Binding-site contacts:
Ligand atom C1 contacts residue ILE54 of chain 1.B at 3.6 Å (hydrophobic).
Ligand atom C3 contacts residue ASN110 of chain 1.B at 3.7 Å.
Ligand atom C4 contacts residue ASN110 of chain 1.B at 3.5 Å.
Ligand atom C14 contacts residue VAL64 of chain 1.B at 4.0 Å (hydrophobic).
Ligand atom C12 contacts residue GLU63 of chain 1.B at 3.4 Å.
Ligand atom C3 contacts residue TYR109 of chain 1.B at 4.5 Å (hydrophobic).
Ligand atom N1 contacts residue VAL59 of chain 1.B at 3.7 Å.
Ligand atom O1 contacts residue PHE116 of chain 1.B at 4.1 Å.
Ligand atom C7 contacts residue TYR109 of chain 1.B at 4.2 Å (hydrophobic).
Ligand atom C10 contacts residue VAL64 of chain 1.B at 4.4 Å (hydrophobic).
Ligand atom C6 contacts residue VAL64 of chain 1.B at 3.8 Å (hydrophobic).
Ligand atom C10 contacts residue GLU63 of chain 1.B at 4.4 Å.
Ligand atom C13 contacts residue TYR109 of chain 1.B at 4.1 Å (hydrophobic).
Ligand atom C13 contacts residue VAL64 of chain 1.B at 3.9 Å (hydrophobic).
Ligand atom N1 contacts residue ILE54 of chain 1.B at 3.8 Å.
Ligand atom O1 contacts residue CYS106 of chain 1.B at 3.8 Å.
Ligand atom C3 contacts residue PHE116 of chain 1.B at 3.9 Å (hydrophobic).
Ligand atom O1 contacts residue VAL59 of chain 1.B at 4.4 Å.
Ligand atom N2 contacts residue VAL59 of chain 1.B at 4.1 Å.
Ligand atom C14 contacts residue TYR109 of chain 1.B at 3.7 Å (hydrophobic).
Ligand atom C13 contacts residue GLU63 of chain 1.B at 4.3 Å.
Ligand atom C7 contacts residue VAL64 of chain 1.B at 3.8 Å (hydrophobic).
Ligand atom C2 contacts residue ASN110 of chain 1.B at 4.0 Å.
Ligand atom C6 contacts residue TYR109 of chain 1.B at 3.5 Å (hydrophobic).
Ligand atom C4 contacts residue PHE116 of chain 1.B at 3.1 Å (hydrophobic).
Ligand atom N1 contacts residue PHE116 of chain 1.B at 3.8 Å.
Ligand atom C2 contacts residue PHE116 of chain 1.B at 3.6 Å (hydrophobic).
Ligand atom C2 contacts residue VAL59 of chain 1.B at 3.9 Å (hydrophobic).
Ligand atom C5 contacts residue ASN110 of chain 1.B at 3.3 Å.
Ligand atom C7 contacts residue VAL59 of chain 1.B at 4.2 Å (hydrophobic).
Ligand atom C12 contacts residue VAL64 of chain 1.B at 4.3 Å (hydrophobic).
Ligand atom C1 contacts residue VAL59 of chain 1.B at 4.2 Å (hydrophobic).
Ligand atom C5 contacts residue PHE116 of chain 1.B at 4.3 Å (hydrophobic).
Ligand atom N2 contacts residue PHE116 of chain 1.B at 3.4 Å.
Ligand atom C11 contacts residue VAL64 of chain 1.B at 4.4 Å (hydrophobic).
Ligand atom C1 contacts residue CYS106 of chain 1.B at 4.1 Å (hydrophobic).
Ligand atom C1 contacts residue PHE55 of chain 1.B at 3.8 Å (hydrophobic).
Ligand atom O1 contacts residue ASN110 of chain 1.B at 3.0 Å (h-bond).
Ligand atom C11 contacts residue GLU63 of chain 1.B at 3.7 Å.
Ligand atom N3 contacts residue ASN110 of chain 1.B at 4.4 Å.

The small molecule below binds the protein below.
Small molecule (SMILES): CNC(=O)NC1CCN(Cc2ccccc2)CC1

Sequence of chain 1.B:
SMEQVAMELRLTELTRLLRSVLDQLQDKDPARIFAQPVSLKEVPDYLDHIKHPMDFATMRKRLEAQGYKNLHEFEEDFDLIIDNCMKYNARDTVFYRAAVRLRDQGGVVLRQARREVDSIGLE